The small molecule below binds the protein below.
Small molecule (SMILES): COc1ccc(N2CCN(c3cccc(C)c3)CC2)nn1

Binding-site contacts:
Ligand atom C20 contacts residue ILE125 of chain 5.A at 3.4 Å (hydrophobic).
Ligand atom C21 contacts residue TYR147 of chain 5.A at 2.7 Å (hydrophobic).
Ligand atom N4 contacts residue TYR193 of chain 5.A at 3.5 Å.
Ligand atom C14 contacts residue LEU187 of chain 5.A at 4.3 Å (hydrophobic).
Ligand atom C14 contacts residue ILE101 of chain 5.A at 4.1 Å (hydrophobic).
Ligand atom C18 contacts residue ILE220 of chain 5.A at 4.3 Å (hydrophobic).
Ligand atom O2 contacts residue MET195 of chain 5.A at 4.4 Å.
Ligand atom C16 contacts residue ILE101 of chain 5.A at 3.5 Å (hydrophobic).
Ligand atom N5 contacts residue TYR193 of chain 5.A at 4.0 Å.
Ligand atom N4 contacts residue MET217 of chain 5.A at 3.3 Å.
Ligand atom C7 contacts residue LEU103 of chain 5.A at 3.2 Å (hydrophobic).
Ligand atom C10 contacts residue SER123 of chain 5.A at 4.2 Å.
Ligand atom C17 contacts residue TYR147 of chain 5.A at 4.0 Å (hydrophobic).
Ligand atom C21 contacts residue ILE101 of chain 5.A at 4.0 Å (hydrophobic).
Ligand atom C17 contacts residue ILE220 of chain 5.A at 3.9 Å (hydrophobic).
Ligand atom C3 contacts residue TYR193 of chain 5.A at 3.8 Å (hydrophobic).
Ligand atom C8 contacts residue PHE121 of chain 5.A at 4.3 Å (hydrophobic).
Ligand atom C8 contacts residue LEU103 of chain 5.A at 3.1 Å (hydrophobic).
Ligand atom C3 contacts residue PHE121 of chain 5.A at 4.4 Å (hydrophobic).
Ligand atom C1 contacts residue TYR193 of chain 5.A at 3.8 Å (hydrophobic).
Ligand atom O2 contacts residue TYR193 of chain 5.A at 3.4 Å.
Ligand atom C16 contacts residue TYR147 of chain 5.A at 4.3 Å (hydrophobic).
Ligand atom C15 contacts residue ILE101 of chain 5.A at 4.1 Å (hydrophobic).
Ligand atom C3 contacts residue LEU103 of chain 5.A at 4.2 Å (hydrophobic).
Ligand atom C10 contacts residue HIS241 of chain 5.A at 3.6 Å.
Ligand atom C19 contacts residue ILE125 of chain 5.A at 3.2 Å (hydrophobic).
Ligand atom C21 contacts residue ILE220 of chain 5.A at 3.5 Å (hydrophobic).
Ligand atom C18 contacts residue PHE182 of chain 5.A at 4.0 Å (hydrophobic).
Ligand atom C17 contacts residue ILE101 of chain 5.A at 3.8 Å (hydrophobic).
Ligand atom C14 contacts residue MET217 of chain 5.A at 3.9 Å (hydrophobic).
Ligand atom C13 contacts residue THR102 of chain 5.A at 4.3 Å.
Ligand atom C1 contacts residue TYR194 of chain 5.A at 4.2 Å (hydrophobic).
Ligand atom C13 contacts residue ILE101 of chain 5.A at 3.4 Å (hydrophobic).
Ligand atom C18 contacts residue ILE125 of chain 5.A at 4.2 Å (hydrophobic).
Ligand atom C7 contacts residue THR102 of chain 5.A at 4.2 Å.
Ligand atom C1 contacts residue ASN215 of chain 5.A at 3.6 Å.
Ligand atom N5 contacts residue MET217 of chain 5.A at 3.3 Å (h-bond).
Ligand atom C11 contacts residue HIS241 of chain 5.A at 3.7 Å.
Ligand atom C1 contacts residue MET195 of chain 5.A at 4.3 Å (hydrophobic).
Ligand atom C6 contacts residue THR102 of chain 5.A at 4.3 Å.

Sequence of chain 5.A:
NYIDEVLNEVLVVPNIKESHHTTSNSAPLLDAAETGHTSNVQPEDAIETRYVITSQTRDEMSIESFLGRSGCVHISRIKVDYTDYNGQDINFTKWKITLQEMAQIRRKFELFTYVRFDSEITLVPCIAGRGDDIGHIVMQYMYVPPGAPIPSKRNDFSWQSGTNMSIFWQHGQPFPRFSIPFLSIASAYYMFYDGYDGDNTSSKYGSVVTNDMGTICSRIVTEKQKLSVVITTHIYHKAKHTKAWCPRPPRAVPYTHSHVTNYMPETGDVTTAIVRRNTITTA